This small molecule binds to this protein.
Small molecule (SMILES): CC(=O)N[C@@H]1[C@@H](O)[C@H](O)[C@@H](CO)O[C@H]1O

Binding-site contacts:
Ligand atom C6 contacts residue TRP596 of chain 1.A at 4.3 Å (hydrophobic).
Ligand atom C2 contacts residue GLU435 of chain 1.A at 3.6 Å.
Ligand atom O5 contacts residue ASN434 of chain 1.A at 2.4 Å (h-bond).
Ligand atom N2 contacts residue GLU435 of chain 1.A at 3.8 Å.
Ligand atom C3 contacts residue ASN434 of chain 1.A at 3.8 Å.
Ligand atom C5 contacts residue ASN434 of chain 1.A at 3.7 Å.
Ligand atom O7 contacts residue ASN434 of chain 1.A at 3.7 Å.
Ligand atom C1 contacts residue GLU435 of chain 1.A at 4.0 Å.
Ligand atom C6 contacts residue PHE287 of chain 1.A at 3.4 Å (hydrophobic).
Ligand atom N2 contacts residue ASN434 of chain 1.A at 2.9 Å (h-bond).
Ligand atom C1 contacts residue ASN434 of chain 1.A at 1.4 Å.
Ligand atom C2 contacts residue ASN434 of chain 1.A at 2.5 Å.
Ligand atom C6 contacts residue ASN434 of chain 1.A at 4.3 Å.
Ligand atom C7 contacts residue ASN434 of chain 1.A at 3.4 Å.
Ligand atom O6 contacts residue PHE287 of chain 1.A at 3.3 Å.
Ligand atom C8 contacts residue ASN434 of chain 1.A at 4.5 Å.
Ligand atom C4 contacts residue ASN434 of chain 1.A at 4.3 Å.
Ligand atom O5 contacts residue GLU435 of chain 1.A at 4.3 Å.

Sequence of chain 1.A:
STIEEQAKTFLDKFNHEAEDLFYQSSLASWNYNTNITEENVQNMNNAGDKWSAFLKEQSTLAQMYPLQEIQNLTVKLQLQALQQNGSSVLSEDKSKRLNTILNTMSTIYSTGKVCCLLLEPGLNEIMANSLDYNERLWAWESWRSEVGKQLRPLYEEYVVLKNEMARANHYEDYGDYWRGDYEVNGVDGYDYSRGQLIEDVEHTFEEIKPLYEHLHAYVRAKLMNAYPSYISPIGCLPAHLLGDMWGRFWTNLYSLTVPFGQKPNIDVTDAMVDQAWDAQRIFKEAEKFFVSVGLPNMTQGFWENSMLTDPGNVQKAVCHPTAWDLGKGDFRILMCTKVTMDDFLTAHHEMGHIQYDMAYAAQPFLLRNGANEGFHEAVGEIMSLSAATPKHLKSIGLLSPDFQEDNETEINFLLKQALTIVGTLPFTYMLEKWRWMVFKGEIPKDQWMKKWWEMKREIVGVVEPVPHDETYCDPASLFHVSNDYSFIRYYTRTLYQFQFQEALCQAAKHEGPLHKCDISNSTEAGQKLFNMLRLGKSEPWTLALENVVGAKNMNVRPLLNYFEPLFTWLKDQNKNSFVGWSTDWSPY